The small molecule below binds the protein below.
Small molecule (SMILES): CN(C)CCOc1ccc(/C(=C(/CCCO)c2ccccc2)c2ccc(O)cc2)cc1

Sequence of chain 1.A:
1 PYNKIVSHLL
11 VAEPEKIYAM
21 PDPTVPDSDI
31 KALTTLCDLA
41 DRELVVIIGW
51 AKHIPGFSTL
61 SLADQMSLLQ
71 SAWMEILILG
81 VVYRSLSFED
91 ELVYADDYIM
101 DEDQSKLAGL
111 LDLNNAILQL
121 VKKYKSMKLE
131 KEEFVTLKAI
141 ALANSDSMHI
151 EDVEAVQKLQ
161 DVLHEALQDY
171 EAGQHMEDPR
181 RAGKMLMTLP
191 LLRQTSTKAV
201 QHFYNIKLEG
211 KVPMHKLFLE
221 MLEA

Binding-site contacts:
Ligand atom O16 contacts residue TYR94 of chain 1.A at 2.5 Å (h-bond).
Ligand atom C24 contacts residue ALA40 of chain 1.A at 3.7 Å (hydrophobic).
Ligand atom C25 contacts residue GLU43 of chain 1.A at 3.2 Å.
Ligand atom C15 contacts residue ASN114 of chain 1.A at 3.2 Å.
Ligand atom C27 contacts residue LEU77 of chain 1.A at 3.6 Å (hydrophobic).
Ligand atom C24 contacts residue LEU36 of chain 1.A at 3.7 Å (hydrophobic).
Ligand atom N1 contacts residue ASP41 of chain 1.A at 2.8 Å (salt-bridge).
Ligand atom C21 contacts residue LEU208 of chain 1.A at 3.3 Å (hydrophobic).
Ligand atom C26 contacts residue GLU43 of chain 1.A at 3.2 Å.
Ligand atom C15 contacts residue ILE117 of chain 1.A at 3.5 Å (hydrophobic).
Ligand atom C15 contacts residue TYR94 of chain 1.A at 3.6 Å (hydrophobic).
Ligand atom O29 contacts residue ARG84 of chain 1.A at 3.6 Å.
Ligand atom O16 contacts residue ASN114 of chain 1.A at 2.5 Å (h-bond).
Ligand atom C2 contacts residue ASP41 of chain 1.A at 3.1 Å.
Ligand atom O4 contacts residue PHE203 of chain 1.A at 3.1 Å.
Ligand atom C10 contacts residue TRP73 of chain 1.A at 3.8 Å (hydrophobic).
Ligand atom C5 contacts residue PHE203 of chain 1.A at 3.6 Å (hydrophobic).
Ligand atom O29 contacts residue LEU77 of chain 1.A at 3.8 Å.
Ligand atom C18 contacts residue MET74 of chain 1.A at 3.7 Å (hydrophobic).
Ligand atom C27 contacts residue VAL81 of chain 1.A at 3.7 Å (hydrophobic).
Ligand atom C20 contacts residue LEU208 of chain 1.A at 3.5 Å (hydrophobic).
Ligand atom O29 contacts residue GLU43 of chain 1.A at 2.5 Å (salt-bridge).
Ligand atom C26 contacts residue VAL81 of chain 1.A at 3.8 Å (hydrophobic).
Ligand atom C6 contacts residue LEU208 of chain 1.A at 3.9 Å (hydrophobic).
Ligand atom C30 contacts residue GLU209 of chain 1.A at 3.6 Å.
Ligand atom C19 contacts residue ALA199 of chain 1.A at 3.6 Å (hydrophobic).
Ligand atom C9 contacts residue ALA40 of chain 1.A at 3.6 Å (hydrophobic).
Ligand atom C25 contacts residue LEU39 of chain 1.A at 3.9 Å (hydrophobic).
Ligand atom C5 contacts residue ALA40 of chain 1.A at 3.7 Å (hydrophobic).
Ligand atom C30 contacts residue LEU208 of chain 1.A at 3.8 Å (hydrophobic).
Ligand atom C20 contacts residue HIS202 of chain 1.A at 3.5 Å.
Ligand atom C30 contacts residue MET214 of chain 1.A at 3.5 Å (hydrophobic).
Ligand atom C9 contacts residue LEU77 of chain 1.A at 3.8 Å (hydrophobic).
Ligand atom C2 contacts residue LEU208 of chain 1.A at 3.6 Å (hydrophobic).
Ligand atom O29 contacts residue VAL81 of chain 1.A at 3.2 Å.
Ligand atom C3 contacts residue ASP41 of chain 1.A at 3.4 Å.
Ligand atom C10 contacts residue ALA40 of chain 1.A at 3.4 Å (hydrophobic).
Ligand atom C30 contacts residue LEU217 of chain 1.A at 3.7 Å (hydrophobic).
Ligand atom C19 contacts residue PHE203 of chain 1.A at 3.7 Å (hydrophobic).
Ligand atom C31 contacts residue ASP41 of chain 1.A at 3.2 Å.